Sequence of chain 1.H:
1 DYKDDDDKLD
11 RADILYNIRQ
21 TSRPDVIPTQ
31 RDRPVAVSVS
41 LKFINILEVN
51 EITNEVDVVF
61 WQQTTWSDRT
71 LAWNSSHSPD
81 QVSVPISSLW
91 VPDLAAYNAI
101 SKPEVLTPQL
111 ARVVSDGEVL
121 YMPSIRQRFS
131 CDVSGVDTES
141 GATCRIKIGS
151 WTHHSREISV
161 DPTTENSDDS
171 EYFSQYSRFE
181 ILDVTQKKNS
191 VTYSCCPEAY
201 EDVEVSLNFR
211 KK

This protein binds this small molecule.
Small molecule (SMILES): Nc1nc(-c2ccc(O)cc2)cc(N(Cc2ccccn2)Cc2ccccn2)n1

Binding-site contacts:
Ligand atom N01 contacts residue TYR193 of chain 1.H at 3.6 Å.
Ligand atom C21 contacts residue TYR97 of chain 1.H at 3.7 Å (hydrophobic).
Ligand atom C20 contacts residue TRP151 of chain 1.H at 3.7 Å (hydrophobic).
Ligand atom C11 contacts residue TYR200 of chain 1.H at 3.1 Å (hydrophobic).
Ligand atom O01 contacts residue THR64 of chain 1.I at 3.5 Å.
Ligand atom C04 contacts residue CYS196 of chain 1.H at 3.6 Å (hydrophobic).
Ligand atom N06 contacts residue TRP151 of chain 1.H at 3.3 Å (h-bond).
Ligand atom C08 contacts residue THR65 of chain 1.I at 3.4 Å.
Ligand atom C14 contacts residue LEU120 of chain 1.I at 3.5 Å (hydrophobic).
Ligand atom N03 contacts residue CYS195 of chain 1.H at 3.5 Å (h-bond).
Ligand atom O01 contacts residue THR65 of chain 1.I at 2.1 Å (h-bond).
Ligand atom N06 contacts residue MET122 of chain 1.I at 3.4 Å.
Ligand atom C10 contacts residue GLN63 of chain 1.I at 3.2 Å.
Ligand atom N02 contacts residue MET122 of chain 1.I at 3.4 Å.
Ligand atom N03 contacts residue CYS196 of chain 1.H at 3.4 Å (h-bond).
Ligand atom C13 contacts residue ARG112 of chain 1.I at 3.7 Å.
Ligand atom C19 contacts residue MET122 of chain 1.I at 3.6 Å (hydrophobic).
Ligand atom C17 contacts residue TYR200 of chain 1.H at 3.3 Å (hydrophobic).
Ligand atom C05 contacts residue GLN63 of chain 1.I at 3.7 Å.
Ligand atom C07 contacts residue THR64 of chain 1.I at 3.5 Å.
Ligand atom N01 contacts residue TYR172 of chain 1.I at 2.9 Å (h-bond).
Ligand atom C09 contacts residue GLN63 of chain 1.I at 3.7 Å.
Ligand atom N03 contacts residue GLN63 of chain 1.I at 2.9 Å (h-bond).
Ligand atom N05 contacts residue MET122 of chain 1.I at 3.7 Å.
Ligand atom C01 contacts residue MET122 of chain 1.I at 3.6 Å (hydrophobic).
Ligand atom C08 contacts residue GLN63 of chain 1.I at 3.6 Å.
Ligand atom N05 contacts residue TRP151 of chain 1.H at 3.1 Å (h-bond).
Ligand atom N03 contacts residue MET122 of chain 1.I at 3.3 Å (h-bond).
Ligand atom C18 contacts residue TYR200 of chain 1.H at 3.6 Å (hydrophobic).
Ligand atom N01 contacts residue GLN63 of chain 1.I at 3.6 Å.
Ligand atom C22 contacts residue TYR200 of chain 1.H at 3.5 Å (hydrophobic).
Ligand atom C19 contacts residue TRP151 of chain 1.H at 3.2 Å (hydrophobic).
Ligand atom C01 contacts residue CYS195 of chain 1.H at 3.6 Å (hydrophobic).
Ligand atom N01 contacts residue CYS195 of chain 1.H at 3.6 Å.
Ligand atom C02 contacts residue MET122 of chain 1.I at 3.5 Å (hydrophobic).
Ligand atom C16 contacts residue TRP151 of chain 1.H at 3.2 Å (hydrophobic).
Ligand atom C15 contacts residue THR152 of chain 1.H at 3.7 Å.
Ligand atom C01 contacts residue CYS196 of chain 1.H at 3.5 Å (hydrophobic).
Ligand atom N02 contacts residue CYS196 of chain 1.H at 3.6 Å.
Ligand atom C04 contacts residue MET122 of chain 1.I at 3.5 Å (hydrophobic).

Sequence of chain 1.I:
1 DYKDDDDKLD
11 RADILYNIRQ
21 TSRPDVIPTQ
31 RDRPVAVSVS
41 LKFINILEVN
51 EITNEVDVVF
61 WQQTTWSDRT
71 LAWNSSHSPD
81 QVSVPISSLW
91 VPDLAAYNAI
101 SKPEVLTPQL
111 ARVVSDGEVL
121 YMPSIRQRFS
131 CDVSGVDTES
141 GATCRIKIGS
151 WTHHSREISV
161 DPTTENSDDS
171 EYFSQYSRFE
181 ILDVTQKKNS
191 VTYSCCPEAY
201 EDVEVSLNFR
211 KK